Binding-site contacts:
Ligand atom OP1 contacts residue GLY65 of chain 1.A at 2.9 Å (h-bond).
Ligand atom OP1 contacts residue ILE64 of chain 1.A at 3.6 Å (h-bond).
Ligand atom C3' contacts residue GLY63 of chain 1.A at 3.8 Å.
Ligand atom O3' contacts residue MET68 of chain 1.A at 3.6 Å.
Ligand atom N7 contacts residue ARG34 of chain 1.A at 3.9 Å.
Ligand atom C2 contacts residue TRP33 of chain 1.A at 3.1 Å (hydrophobic).
Ligand atom C5' contacts residue GLY63 of chain 1.A at 3.4 Å.
Ligand atom O3' contacts residue GLY63 of chain 1.A at 3.1 Å.
Ligand atom C4 contacts residue ARG34 of chain 1.A at 3.7 Å.
Ligand atom C5 contacts residue ARG34 of chain 1.A at 3.9 Å.
Ligand atom O4' contacts residue ARG34 of chain 1.A at 3.4 Å.
Ligand atom C4 contacts residue TRP33 of chain 1.A at 3.5 Å (hydrophobic).
Ligand atom N2 contacts residue TRP33 of chain 1.A at 3.6 Å.
Ligand atom P contacts residue NA1 of chain 1.M at 3.7 Å.
Ligand atom C5' contacts residue ARG34 of chain 1.A at 3.4 Å.
Ligand atom C1' contacts residue ARG34 of chain 1.A at 3.6 Å.
Ligand atom O5' contacts residue ARG67 of chain 1.A at 2.6 Å (salt-bridge).
Ligand atom OP1 contacts residue GLY63 of chain 1.A at 2.5 Å (h-bond).
Ligand atom N1 contacts residue TRP33 of chain 1.A at 3.4 Å (h-bond).
Ligand atom C1' contacts residue GLY37 of chain 1.A at 3.9 Å.
Ligand atom OP1 contacts residue NA1 of chain 1.M at 3.1 Å (h-bond).
Ligand atom OP2 contacts residue ARG67 of chain 1.A at 3.8 Å.
Ligand atom O3' contacts residue ILE64 of chain 1.A at 3.5 Å (h-bond).
Ligand atom C4' contacts residue GLY63 of chain 1.A at 3.2 Å.
Ligand atom C5' contacts residue ARG67 of chain 1.A at 3.0 Å.
Ligand atom OP1 contacts residue MET68 of chain 1.A at 3.0 Å (h-bond).
Ligand atom N3 contacts residue GLY37 of chain 1.A at 3.3 Å.
Ligand atom O4' contacts residue TYR38 of chain 1.A at 3.4 Å.
Ligand atom N9 contacts residue ARG34 of chain 1.A at 3.5 Å.
Ligand atom C8 contacts residue ARG34 of chain 1.A at 3.4 Å.
Ligand atom C4' contacts residue TYR38 of chain 1.A at 3.9 Å (hydrophobic).
Ligand atom OP1 contacts residue PRO62 of chain 1.A at 3.4 Å.
Ligand atom C6 contacts residue TRP33 of chain 1.A at 3.8 Å (hydrophobic).
Ligand atom N3 contacts residue TRP33 of chain 1.A at 3.2 Å (h-bond).
Ligand atom OP1 contacts residue ARG67 of chain 1.A at 3.9 Å.
Ligand atom C5 contacts residue TRP33 of chain 1.A at 3.8 Å (hydrophobic).
Ligand atom O6 contacts residue TRP33 of chain 1.A at 3.6 Å.
Ligand atom O5' contacts residue ARG34 of chain 1.A at 3.0 Å (salt-bridge).
Ligand atom P contacts residue GLY63 of chain 1.A at 3.5 Å.
Ligand atom OP2 contacts residue NA1 of chain 1.M at 3.4 Å (h-bond).

Sequence of chain 1.A:
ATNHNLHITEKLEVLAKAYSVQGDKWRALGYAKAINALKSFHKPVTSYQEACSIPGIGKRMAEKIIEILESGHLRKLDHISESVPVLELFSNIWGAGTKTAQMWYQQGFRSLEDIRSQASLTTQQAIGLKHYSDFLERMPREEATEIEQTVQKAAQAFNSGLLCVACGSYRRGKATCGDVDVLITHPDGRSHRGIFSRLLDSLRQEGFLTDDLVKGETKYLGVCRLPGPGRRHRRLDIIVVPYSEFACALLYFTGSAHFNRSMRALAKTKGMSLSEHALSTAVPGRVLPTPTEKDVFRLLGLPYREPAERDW

This small molecule binds to this protein.
Small molecule (SMILES): Nc1ccn([C@H]2C[C@H](O[P](=O)(O)OC[C@H]3O[C@@H](n4cnc5c(=O)nc(N)[nH]c54)C[C@@H]3O)[C@@H](CO[P](=O)(O)O[C@H]3C[C@H](n4ccc(N)nc4=O)O[C@@H]3CO[P](=O)(O)O[C@H]3C[C@H](n4cnc5c(=O)nc(N)[nH]c54)O[C@@H]3CO)O2)c(=O)n1